Binding-site contacts:
Ligand atom C3 contacts residue NAG1 of chain 1.E at 4.1 Å.
Ligand atom O5 contacts residue GLN98 of chain 1.B at 4.4 Å.
Ligand atom C6 contacts residue NAG1 of chain 1.E at 3.9 Å.
Ligand atom C4 contacts residue NAG1 of chain 1.E at 4.1 Å.
Ligand atom C1 contacts residue GLN98 of chain 1.B at 4.4 Å.
Ligand atom C5 contacts residue NAG1 of chain 1.E at 3.0 Å.
Ligand atom C1 contacts residue NAG1 of chain 1.E at 1.8 Å.
Ligand atom O5 contacts residue NAG1 of chain 1.E at 2.5 Å (h-bond).
Ligand atom C2 contacts residue NAG1 of chain 1.E at 3.2 Å.
Ligand atom O2 contacts residue NAG1 of chain 1.E at 3.5 Å (h-bond).
Ligand atom O2 contacts residue MAN4 of chain 1.E at 4.3 Å.
Ligand atom C6 contacts residue TYR99 of chain 1.B at 3.8 Å (hydrophobic).
Ligand atom C1 contacts residue NAG2 of chain 1.E at 4.3 Å.
Ligand atom O2 contacts residue NAG2 of chain 1.E at 3.8 Å.

This small molecule binds to this protein.
Small molecule (SMILES): C[C@@H]1O[C@@H](O)[C@@H](O)[C@H](O)[C@@H]1O

Sequence of chain 1.B:
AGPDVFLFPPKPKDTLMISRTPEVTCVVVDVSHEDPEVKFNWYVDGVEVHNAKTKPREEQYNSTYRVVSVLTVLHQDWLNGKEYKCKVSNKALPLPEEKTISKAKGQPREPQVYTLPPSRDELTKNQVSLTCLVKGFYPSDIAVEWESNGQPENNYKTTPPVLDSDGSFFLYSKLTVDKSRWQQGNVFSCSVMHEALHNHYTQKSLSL